This small molecule binds to this protein.
Small molecule (SMILES): O=c1[nH]c(=O)c2[nH]c(=O)[nH]c2[nH]1

Binding-site contacts:
Ligand atom N1 contacts residue PHE160 of chain 4.A at 3.5 Å.
Ligand atom O24 contacts residue ALA57 of chain 3.A at 3.7 Å.
Ligand atom C2 contacts residue GLN229 of chain 4.A at 3.9 Å.
Ligand atom O11 contacts residue PHE160 of chain 4.A at 3.7 Å.
Ligand atom O13 contacts residue GLN229 of chain 4.A at 2.9 Å (h-bond).
Ligand atom O24 contacts residue ASP59 of chain 3.A at 2.9 Å (salt-bridge).
Ligand atom C4 contacts residue ARG177 of chain 4.A at 3.8 Å.
Ligand atom C8 contacts residue THR58 of chain 3.A at 3.2 Å.
Ligand atom C2 contacts residue PHE160 of chain 4.A at 3.5 Å (hydrophobic).
Ligand atom C8 contacts residue PHE160 of chain 4.A at 3.7 Å (hydrophobic).
Ligand atom N7 contacts residue ALA57 of chain 3.A at 3.7 Å.
Ligand atom N7 contacts residue THR58 of chain 3.A at 2.9 Å (h-bond).
Ligand atom C6 contacts residue PHE160 of chain 4.A at 3.4 Å (hydrophobic).
Ligand atom N3 contacts residue PHE160 of chain 4.A at 3.6 Å.
Ligand atom O13 contacts residue PHE160 of chain 4.A at 3.9 Å.
Ligand atom N3 contacts residue ASN255 of chain 4.A at 3.4 Å (h-bond).
Ligand atom N7 contacts residue PHE160 of chain 4.A at 3.6 Å.
Ligand atom O11 contacts residue VAL228 of chain 4.A at 2.9 Å (h-bond).
Ligand atom C5 contacts residue THR58 of chain 3.A at 3.9 Å.
Ligand atom N3 contacts residue ARG177 of chain 4.A at 2.9 Å (salt-bridge).
Ligand atom O24 contacts residue LEU171 of chain 4.A at 3.5 Å.
Ligand atom C5 contacts residue PHE160 of chain 4.A at 3.4 Å (hydrophobic).
Ligand atom C8 contacts residue ASP59 of chain 3.A at 3.8 Å.
Ligand atom C2 contacts residue ASN255 of chain 4.A at 3.9 Å.
Ligand atom N1 contacts residue GLN229 of chain 4.A at 3.0 Å (h-bond).
Ligand atom C2 contacts residue ARG177 of chain 4.A at 3.6 Å.
Ligand atom N9 contacts residue PHE160 of chain 4.A at 3.5 Å.
Ligand atom C4 contacts residue ASN255 of chain 4.A at 4.0 Å.
Ligand atom O11 contacts residue GLN229 of chain 4.A at 3.8 Å.
Ligand atom O11 contacts residue ARG177 of chain 4.A at 2.9 Å (salt-bridge).
Ligand atom O13 contacts residue THR58 of chain 3.A at 3.7 Å.
Ligand atom C6 contacts residue GLN229 of chain 4.A at 3.8 Å.
Ligand atom C2 contacts residue VAL228 of chain 4.A at 4.0 Å (hydrophobic).
Ligand atom O11 contacts residue SER227 of chain 4.A at 3.5 Å.
Ligand atom O13 contacts residue ILE55 of chain 3.A at 3.5 Å.
Ligand atom O24 contacts residue THR58 of chain 3.A at 3.3 Å (h-bond).
Ligand atom O13 contacts residue TYR9 of chain 3.A at 3.7 Å.
Ligand atom C8 contacts residue LEU171 of chain 4.A at 4.0 Å (hydrophobic).
Ligand atom C4 contacts residue PHE160 of chain 4.A at 3.3 Å (hydrophobic).
Ligand atom N9 contacts residue ARG177 of chain 4.A at 3.9 Å.

Sequence of chain 4.A:
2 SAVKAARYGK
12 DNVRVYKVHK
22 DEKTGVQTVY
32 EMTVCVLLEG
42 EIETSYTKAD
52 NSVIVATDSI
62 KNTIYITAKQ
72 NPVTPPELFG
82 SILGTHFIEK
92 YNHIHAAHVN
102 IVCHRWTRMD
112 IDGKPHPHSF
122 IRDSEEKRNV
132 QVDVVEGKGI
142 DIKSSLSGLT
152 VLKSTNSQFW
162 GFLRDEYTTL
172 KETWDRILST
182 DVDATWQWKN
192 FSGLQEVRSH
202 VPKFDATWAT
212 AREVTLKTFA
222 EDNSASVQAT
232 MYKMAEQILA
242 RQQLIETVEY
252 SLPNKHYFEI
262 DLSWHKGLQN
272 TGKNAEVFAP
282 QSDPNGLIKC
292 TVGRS

Sequence of chain 3.A:
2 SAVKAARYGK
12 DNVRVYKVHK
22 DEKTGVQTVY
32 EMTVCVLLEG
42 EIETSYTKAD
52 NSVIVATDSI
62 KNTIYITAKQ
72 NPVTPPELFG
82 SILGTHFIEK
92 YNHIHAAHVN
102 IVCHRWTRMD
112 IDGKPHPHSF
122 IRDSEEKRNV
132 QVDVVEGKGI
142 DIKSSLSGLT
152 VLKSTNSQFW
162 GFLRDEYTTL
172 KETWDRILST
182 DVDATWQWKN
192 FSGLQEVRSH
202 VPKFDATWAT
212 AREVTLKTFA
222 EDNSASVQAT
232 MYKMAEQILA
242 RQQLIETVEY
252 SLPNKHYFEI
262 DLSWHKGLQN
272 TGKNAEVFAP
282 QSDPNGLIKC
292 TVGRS